Sequence of chain 1.I:
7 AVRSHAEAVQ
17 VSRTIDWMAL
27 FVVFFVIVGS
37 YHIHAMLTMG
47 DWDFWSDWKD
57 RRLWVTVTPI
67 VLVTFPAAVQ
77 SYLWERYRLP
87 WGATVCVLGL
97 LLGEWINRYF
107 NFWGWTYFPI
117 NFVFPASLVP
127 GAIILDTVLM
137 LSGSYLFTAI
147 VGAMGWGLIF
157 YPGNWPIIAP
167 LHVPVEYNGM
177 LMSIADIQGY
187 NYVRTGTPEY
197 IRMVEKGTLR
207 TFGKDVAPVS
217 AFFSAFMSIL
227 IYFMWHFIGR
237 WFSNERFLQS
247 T

The small molecule below binds the protein below.
Small molecule (SMILES): CCCCCC(=O)OC[C@H](COP(=O)(O)OCC[N+](C)(C)C)OC(=O)CCCCC

Sequence of chain 1.E:
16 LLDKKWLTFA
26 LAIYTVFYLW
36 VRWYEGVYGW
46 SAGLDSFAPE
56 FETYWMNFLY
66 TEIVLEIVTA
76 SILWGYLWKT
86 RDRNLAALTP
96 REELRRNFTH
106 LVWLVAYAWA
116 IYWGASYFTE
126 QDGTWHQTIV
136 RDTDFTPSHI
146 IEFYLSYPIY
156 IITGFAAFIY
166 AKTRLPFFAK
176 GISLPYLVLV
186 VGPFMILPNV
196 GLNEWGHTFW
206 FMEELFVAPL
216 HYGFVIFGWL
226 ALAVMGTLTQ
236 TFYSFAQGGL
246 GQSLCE

Binding-site contacts:
Ligand atom CBB contacts residue PHE106 of chain 1.I at 3.4 Å (hydrophobic).
Ligand atom CAA contacts residue TYR117 of chain 1.E at 3.5 Å (hydrophobic).
Ligand atom CAT contacts residue ARG37 of chain 1.E at 4.1 Å.
Ligand atom CAD contacts residue ARG37 of chain 1.E at 4.0 Å.
Ligand atom CAA contacts residue ILE102 of chain 1.I at 3.8 Å (hydrophobic).
Ligand atom CAE contacts residue ARG37 of chain 1.E at 3.5 Å.
Ligand atom CAT contacts residue LEU34 of chain 1.E at 4.3 Å (hydrophobic).
Ligand atom OAV contacts residue PHE106 of chain 1.I at 3.7 Å.
Ligand atom CAZ contacts residue LEU34 of chain 1.E at 3.8 Å (hydrophobic).
Ligand atom CAT contacts residue PHE106 of chain 1.I at 4.0 Å (hydrophobic).
Ligand atom CAN contacts residue ILE102 of chain 1.I at 4.3 Å (hydrophobic).
Ligand atom CAC contacts residue TRP38 of chain 1.E at 2.5 Å (hydrophobic).
Ligand atom CAN contacts residue LEU34 of chain 1.E at 4.4 Å (hydrophobic).
Ligand atom OAV contacts residue LEU34 of chain 1.E at 3.7 Å.
Ligand atom CAQ contacts residue PHE106 of chain 1.I at 3.8 Å (hydrophobic).
Ligand atom CAA contacts residue TRP114 of chain 1.E at 4.2 Å (hydrophobic).
Ligand atom CAD contacts residue TRP38 of chain 1.E at 4.5 Å (hydrophobic).
Ligand atom CAZ contacts residue TYR122 of chain 1.E at 3.7 Å (hydrophobic).
Ligand atom CAN contacts residue PHE106 of chain 1.I at 4.1 Å (hydrophobic).
Ligand atom NBC contacts residue ARG37 of chain 1.E at 4.3 Å.
Ligand atom CAN contacts residue TYR122 of chain 1.E at 3.8 Å (hydrophobic).
Ligand atom CAJ contacts residue TRP118 of chain 1.E at 3.8 Å (hydrophobic).
Ligand atom CAN contacts residue TRP118 of chain 1.E at 4.0 Å (hydrophobic).
Ligand atom CAS contacts residue TRP38 of chain 1.E at 4.0 Å (hydrophobic).
Ligand atom OAF contacts residue PHE106 of chain 1.I at 3.6 Å.
Ligand atom OAF contacts residue ARG37 of chain 1.E at 4.0 Å.
Ligand atom CAJ contacts residue TYR117 of chain 1.E at 3.3 Å (hydrophobic).
Ligand atom CAL contacts residue TRP118 of chain 1.E at 4.1 Å (hydrophobic).
Ligand atom NBC contacts residue TRP38 of chain 1.E at 3.7 Å.
Ligand atom OAF contacts residue LEU34 of chain 1.E at 4.2 Å.
Ligand atom CAR contacts residue PHE106 of chain 1.I at 4.2 Å (hydrophobic).
Ligand atom CAE contacts residue TRP38 of chain 1.E at 3.8 Å (hydrophobic).
Ligand atom CAQ contacts residue LEU34 of chain 1.E at 4.1 Å (hydrophobic).
Ligand atom OAF contacts residue TYR122 of chain 1.E at 2.5 Å (h-bond).
Ligand atom CBA contacts residue PHE106 of chain 1.I at 4.2 Å (hydrophobic).
Ligand atom CAJ contacts residue ILE102 of chain 1.I at 4.1 Å (hydrophobic).
Ligand atom CAC contacts residue ARG37 of chain 1.E at 4.3 Å.
Ligand atom CAK contacts residue LEU34 of chain 1.E at 3.9 Å (hydrophobic).
Ligand atom OAY contacts residue PHE106 of chain 1.I at 3.4 Å.
Ligand atom CAZ contacts residue PHE106 of chain 1.I at 3.6 Å (hydrophobic).